Sequence of chain 1.A:
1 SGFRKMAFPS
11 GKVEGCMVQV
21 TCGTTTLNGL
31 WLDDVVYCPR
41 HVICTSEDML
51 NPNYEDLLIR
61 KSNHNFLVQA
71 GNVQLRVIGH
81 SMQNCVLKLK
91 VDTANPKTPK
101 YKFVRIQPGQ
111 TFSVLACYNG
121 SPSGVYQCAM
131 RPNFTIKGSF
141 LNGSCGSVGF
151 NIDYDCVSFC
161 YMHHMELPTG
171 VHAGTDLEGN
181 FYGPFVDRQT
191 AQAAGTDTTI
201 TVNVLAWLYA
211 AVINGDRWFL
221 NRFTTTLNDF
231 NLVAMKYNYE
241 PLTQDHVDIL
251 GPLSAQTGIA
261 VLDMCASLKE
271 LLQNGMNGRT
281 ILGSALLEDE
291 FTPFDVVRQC

Sequence of chain 1.B:
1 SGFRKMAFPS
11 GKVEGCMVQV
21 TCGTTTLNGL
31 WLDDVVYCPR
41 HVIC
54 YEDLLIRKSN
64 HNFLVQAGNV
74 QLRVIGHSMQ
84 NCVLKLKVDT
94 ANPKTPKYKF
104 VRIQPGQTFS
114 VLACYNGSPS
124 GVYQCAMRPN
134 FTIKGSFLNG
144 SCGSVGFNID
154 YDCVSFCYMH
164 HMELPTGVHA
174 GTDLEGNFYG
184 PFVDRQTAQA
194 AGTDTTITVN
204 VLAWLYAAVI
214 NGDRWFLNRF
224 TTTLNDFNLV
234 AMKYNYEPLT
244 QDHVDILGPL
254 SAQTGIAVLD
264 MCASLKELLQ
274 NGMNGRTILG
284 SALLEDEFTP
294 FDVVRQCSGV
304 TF

Binding-site contacts:
Ligand atom C13 contacts residue GLU166 of chain 1.B at 3.8 Å.
Ligand atom C1 contacts residue ARG188 of chain 1.B at 3.8 Å.
Ligand atom N1 contacts residue SER144 of chain 1.B at 3.6 Å.
Ligand atom C11 contacts residue MET165 of chain 1.B at 3.8 Å (hydrophobic).
Ligand atom C12 contacts residue PHE140 of chain 1.B at 3.6 Å (hydrophobic).
Ligand atom C13 contacts residue LEU141 of chain 1.B at 3.8 Å (hydrophobic).
Ligand atom C11 contacts residue CYS145 of chain 1.B at 3.7 Å (hydrophobic).
Ligand atom N1 contacts residue HIS163 of chain 1.B at 2.7 Å (h-bond).
Ligand atom C20 contacts residue HIS164 of chain 1.B at 3.4 Å.
Ligand atom C12 contacts residue LEU141 of chain 1.B at 3.8 Å (hydrophobic).
Ligand atom C12 contacts residue GLU166 of chain 1.B at 3.6 Å.
Ligand atom C2 contacts residue GLN189 of chain 1.B at 3.6 Å.
Ligand atom C12 contacts residue HIS163 of chain 1.B at 3.8 Å.
Ligand atom C20 contacts residue MET165 of chain 1.B at 3.7 Å (hydrophobic).
Ligand atom C11 contacts residue GLU166 of chain 1.B at 3.9 Å.
Ligand atom C11 contacts residue HIS163 of chain 1.B at 3.3 Å.
Ligand atom O2 contacts residue GLU166 of chain 1.B at 3.2 Å (salt-bridge).
Ligand atom C14 contacts residue ASN142 of chain 1.B at 3.8 Å.
Ligand atom O2 contacts residue MET165 of chain 1.B at 3.4 Å.
Ligand atom C2 contacts residue ARG188 of chain 1.B at 3.8 Å.
Ligand atom C1 contacts residue MET165 of chain 1.B at 3.6 Å (hydrophobic).
Ligand atom C8 contacts residue ASN142 of chain 1.B at 3.6 Å.
Ligand atom O contacts residue GLN189 of chain 1.B at 2.9 Å (h-bond).
Ligand atom C contacts residue MET165 of chain 1.B at 3.6 Å (hydrophobic).
Ligand atom C14 contacts residue LEU141 of chain 1.B at 3.8 Å (hydrophobic).
Ligand atom C4 contacts residue GLN189 of chain 1.B at 3.5 Å.
Ligand atom C8 contacts residue CYS145 of chain 1.B at 3.5 Å (hydrophobic).
Ligand atom O1 contacts residue CYS145 of chain 1.B at 3.3 Å (h-bond).
Ligand atom CL contacts residue MET165 of chain 1.B at 3.9 Å.
Ligand atom C7 contacts residue HIS41 of chain 1.B at 3.6 Å.
Ligand atom CL contacts residue HIS164 of chain 1.B at 3.5 Å.
Ligand atom CL contacts residue ASP187 of chain 1.B at 3.6 Å.
Ligand atom N contacts residue CYS145 of chain 1.B at 3.8 Å.
Ligand atom N1 contacts residue GLU166 of chain 1.B at 3.9 Å.
Ligand atom O1 contacts residue ASN142 of chain 1.B at 2.7 Å (h-bond).
Ligand atom C1 contacts residue ASP187 of chain 1.B at 3.8 Å.
Ligand atom C contacts residue HIS164 of chain 1.B at 3.9 Å.
Ligand atom C14 contacts residue PHE140 of chain 1.B at 3.6 Å (hydrophobic).
Ligand atom C15 contacts residue ASN142 of chain 1.B at 3.8 Å.
Ligand atom C14 contacts residue GLU166 of chain 1.B at 3.5 Å.

A small-molecule ligand and the protein it binds are described below.
Small molecule (SMILES): O=C1C[C@]2(CCOc3ccc(Cl)cc32)C(=O)N1c1cncc2ccccc12